Sequence of chain 4.A:
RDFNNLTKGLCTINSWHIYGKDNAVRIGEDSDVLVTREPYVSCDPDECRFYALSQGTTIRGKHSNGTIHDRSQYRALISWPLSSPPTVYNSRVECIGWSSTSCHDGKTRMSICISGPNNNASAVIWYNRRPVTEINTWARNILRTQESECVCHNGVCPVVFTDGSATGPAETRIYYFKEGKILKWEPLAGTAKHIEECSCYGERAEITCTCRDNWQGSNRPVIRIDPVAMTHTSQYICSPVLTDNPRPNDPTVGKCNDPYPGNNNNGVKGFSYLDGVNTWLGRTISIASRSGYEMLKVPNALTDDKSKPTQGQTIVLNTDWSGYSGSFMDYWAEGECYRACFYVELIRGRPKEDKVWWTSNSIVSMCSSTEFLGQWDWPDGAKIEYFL

The protein below binds the small molecule below.
Small molecule (SMILES): CC(=O)N[C@@H]1[C@@H](O)[C@H](O)[C@@H](CO)O[C@H]1O

Binding-site contacts:
Ligand atom C5 contacts residue ASN154 of chain 4.A at 3.4 Å.
Ligand atom C1 contacts residue ASN5 of chain 4.A at 1.4 Å.
Ligand atom N2 contacts residue ASP2 of chain 4.A at 4.2 Å.
Ligand atom C8 contacts residue PHE3 of chain 4.A at 3.2 Å (hydrophobic).
Ligand atom C7 contacts residue PHE3 of chain 4.A at 3.5 Å (hydrophobic).
Ligand atom O4 contacts residue ASP2 of chain 4.A at 4.4 Å.
Ligand atom C2 contacts residue PHE3 of chain 4.A at 3.7 Å (hydrophobic).
Ligand atom O3 contacts residue ASP2 of chain 4.A at 2.8 Å (salt-bridge).
Ligand atom C8 contacts residue ASN4 of chain 4.A at 4.5 Å.
Ligand atom N2 contacts residue ASN5 of chain 4.A at 2.9 Å (h-bond).
Ligand atom O6 contacts residue ASN154 of chain 4.A at 4.2 Å.
Ligand atom C1 contacts residue ASN154 of chain 4.A at 3.9 Å.
Ligand atom N2 contacts residue PHE3 of chain 4.A at 2.7 Å (h-bond).
Ligand atom C3 contacts residue ASP2 of chain 4.A at 3.6 Å.
Ligand atom C1 contacts residue PHE3 of chain 4.A at 3.7 Å (hydrophobic).
Ligand atom C6 contacts residue ASN154 of chain 4.A at 4.1 Å.
Ligand atom C5 contacts residue ASN5 of chain 4.A at 3.6 Å.
Ligand atom O5 contacts residue ASN154 of chain 4.A at 3.8 Å.
Ligand atom C7 contacts residue ASP2 of chain 4.A at 4.2 Å.
Ligand atom C7 contacts residue ASN5 of chain 4.A at 3.8 Å.
Ligand atom C2 contacts residue ASN5 of chain 4.A at 2.5 Å.
Ligand atom C3 contacts residue PHE3 of chain 4.A at 4.2 Å (hydrophobic).
Ligand atom O5 contacts residue ASN5 of chain 4.A at 2.2 Å (h-bond).
Ligand atom C4 contacts residue ASN5 of chain 4.A at 4.2 Å.
Ligand atom O7 contacts residue ASN5 of chain 4.A at 4.2 Å.
Ligand atom C3 contacts residue ASN5 of chain 4.A at 3.8 Å.
Ligand atom C8 contacts residue ASP2 of chain 4.A at 4.1 Å.